Binding-site contacts:
Ligand atom O2B contacts residue SER15 of chain 1.A at 3.9 Å.
Ligand atom O6 contacts residue SER152 of chain 1.A at 3.1 Å.
Ligand atom O3A contacts residue CYS11 of chain 1.A at 3.7 Å.
Ligand atom O6 contacts residue SER153 of chain 1.A at 3.1 Å (h-bond).
Ligand atom O2B contacts residue CYS11 of chain 1.A at 3.8 Å.
Ligand atom N7 contacts residue SER153 of chain 1.A at 3.0 Å (h-bond).
Ligand atom C5 contacts residue PHE13 of chain 1.A at 3.5 Å (hydrophobic).
Ligand atom PA contacts residue PHE13 of chain 1.A at 3.9 Å.
Ligand atom O1B contacts residue MG1 of chain 1.D at 3.7 Å.
Ligand atom O1A contacts residue LYS14 of chain 1.A at 3.4 Å (salt-bridge).
Ligand atom C2 contacts residue PHE13 of chain 1.A at 3.7 Å (hydrophobic).
Ligand atom O3B contacts residue SER15 of chain 1.A at 3.0 Å (h-bond).
Ligand atom N7 contacts residue THR16 of chain 1.A at 3.9 Å.
Ligand atom O3A contacts residue PHE13 of chain 1.A at 3.6 Å.
Ligand atom O1B contacts residue ASP10 of chain 1.A at 3.8 Å.
Ligand atom O5' contacts residue THR16 of chain 1.A at 3.4 Å (h-bond).
Ligand atom PB contacts residue CYS11 of chain 1.A at 3.6 Å.
Ligand atom C8 contacts residue THR16 of chain 1.A at 3.4 Å.
Ligand atom N1 contacts residue PHE13 of chain 1.A at 3.7 Å.
Ligand atom C4 contacts residue PHE13 of chain 1.A at 3.2 Å (hydrophobic).
Ligand atom O2B contacts residue CYS12 of chain 1.A at 3.2 Å (h-bond).
Ligand atom PA contacts residue THR16 of chain 1.A at 3.5 Å.
Ligand atom C6 contacts residue PHE13 of chain 1.A at 3.6 Å (hydrophobic).
Ligand atom O1A contacts residue SER15 of chain 1.A at 3.2 Å (h-bond).
Ligand atom N9 contacts residue PHE13 of chain 1.A at 3.4 Å.
Ligand atom N7 contacts residue PHE13 of chain 1.A at 3.6 Å.
Ligand atom O2A contacts residue SER15 of chain 1.A at 3.9 Å.
Ligand atom O2B contacts residue LYS14 of chain 1.A at 2.7 Å (salt-bridge).
Ligand atom PB contacts residue CYS12 of chain 1.A at 3.9 Å.
Ligand atom O4' contacts residue PHE13 of chain 1.A at 3.6 Å.
Ligand atom PB contacts residue MG1 of chain 1.D at 3.5 Å.
Ligand atom O1A contacts residue PHE13 of chain 1.A at 3.0 Å.
Ligand atom PB contacts residue LYS14 of chain 1.A at 3.8 Å.
Ligand atom C2' contacts residue THR16 of chain 1.A at 3.7 Å.
Ligand atom O3B contacts residue MG1 of chain 1.D at 2.2 Å.
Ligand atom C8 contacts residue PHE13 of chain 1.A at 3.5 Å (hydrophobic).
Ligand atom N3 contacts residue PHE13 of chain 1.A at 3.5 Å.
Ligand atom O1B contacts residue CYS11 of chain 1.A at 2.8 Å (h-bond).
Ligand atom O2B contacts residue PHE13 of chain 1.A at 3.3 Å (h-bond).
Ligand atom O1A contacts residue THR16 of chain 1.A at 2.7 Å (h-bond).

Sequence of chain 1.B:
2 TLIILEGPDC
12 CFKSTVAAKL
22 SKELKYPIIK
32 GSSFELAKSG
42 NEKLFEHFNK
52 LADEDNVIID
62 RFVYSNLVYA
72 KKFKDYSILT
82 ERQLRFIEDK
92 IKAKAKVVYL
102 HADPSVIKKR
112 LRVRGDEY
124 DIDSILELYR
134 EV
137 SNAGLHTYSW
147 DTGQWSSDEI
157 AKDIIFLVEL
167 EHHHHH

This small molecule binds to this protein.
Small molecule (SMILES): Nc1nc2c(ncn2[C@@H]2O[C@H](CO[P](=O)(O)OP(=O)(O)O)[C@@H](OP(=O)(O)O)[C@H]2O)c(=O)[nH]1

Sequence of chain 1.A:
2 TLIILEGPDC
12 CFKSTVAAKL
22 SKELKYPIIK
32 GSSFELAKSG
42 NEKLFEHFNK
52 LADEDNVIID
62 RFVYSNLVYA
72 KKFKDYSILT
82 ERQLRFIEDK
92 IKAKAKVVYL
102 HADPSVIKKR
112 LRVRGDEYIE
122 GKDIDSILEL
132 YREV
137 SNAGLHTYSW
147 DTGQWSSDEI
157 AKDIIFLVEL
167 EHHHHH